A protein and the small-molecule ligand that binds it are described below.
Small molecule (SMILES): CC(=O)N[C@H]1[C@H](O[C@H]2[C@H](O)[C@@H](NC(C)=O)CO[C@@H]2CO)O[C@H](CO)[C@@H](O)[C@@H]1O

Sequence of chain 1.C:
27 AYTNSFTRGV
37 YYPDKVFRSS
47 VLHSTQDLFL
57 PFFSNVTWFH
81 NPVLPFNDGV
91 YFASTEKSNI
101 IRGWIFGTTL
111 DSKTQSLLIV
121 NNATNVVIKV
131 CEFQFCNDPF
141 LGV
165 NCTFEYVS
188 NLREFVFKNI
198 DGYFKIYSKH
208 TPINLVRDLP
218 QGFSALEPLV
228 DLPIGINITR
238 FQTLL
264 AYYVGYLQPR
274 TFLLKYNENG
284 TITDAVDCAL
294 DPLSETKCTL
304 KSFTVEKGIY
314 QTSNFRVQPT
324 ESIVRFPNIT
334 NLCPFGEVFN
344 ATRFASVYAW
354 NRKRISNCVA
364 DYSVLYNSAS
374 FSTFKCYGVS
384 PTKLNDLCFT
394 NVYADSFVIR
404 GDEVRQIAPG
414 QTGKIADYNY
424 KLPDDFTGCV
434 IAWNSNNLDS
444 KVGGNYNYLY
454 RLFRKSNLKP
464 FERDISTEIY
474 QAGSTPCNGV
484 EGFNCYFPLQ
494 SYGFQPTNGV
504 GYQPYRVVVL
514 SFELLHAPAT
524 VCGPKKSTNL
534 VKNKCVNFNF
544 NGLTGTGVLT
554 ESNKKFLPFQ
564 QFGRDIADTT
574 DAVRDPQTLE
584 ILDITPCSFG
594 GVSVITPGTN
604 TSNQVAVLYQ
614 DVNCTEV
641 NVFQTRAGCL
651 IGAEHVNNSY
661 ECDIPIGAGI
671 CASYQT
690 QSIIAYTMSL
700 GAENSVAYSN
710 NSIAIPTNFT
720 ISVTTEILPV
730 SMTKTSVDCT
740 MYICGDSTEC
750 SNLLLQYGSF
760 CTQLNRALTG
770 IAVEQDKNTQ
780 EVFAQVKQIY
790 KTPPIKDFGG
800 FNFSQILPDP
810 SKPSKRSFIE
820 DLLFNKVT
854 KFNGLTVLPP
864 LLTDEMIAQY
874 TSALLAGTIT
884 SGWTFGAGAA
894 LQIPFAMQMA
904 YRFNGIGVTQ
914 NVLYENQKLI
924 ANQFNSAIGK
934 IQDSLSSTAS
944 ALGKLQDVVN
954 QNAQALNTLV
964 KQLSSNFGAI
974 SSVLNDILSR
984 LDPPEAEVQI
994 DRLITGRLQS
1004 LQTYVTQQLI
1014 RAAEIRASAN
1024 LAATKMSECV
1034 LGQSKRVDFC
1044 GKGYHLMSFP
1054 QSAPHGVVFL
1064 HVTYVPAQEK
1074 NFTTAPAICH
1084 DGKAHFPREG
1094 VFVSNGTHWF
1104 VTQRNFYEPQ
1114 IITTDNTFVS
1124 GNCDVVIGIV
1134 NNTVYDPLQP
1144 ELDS

Sequence of chain 1.A:
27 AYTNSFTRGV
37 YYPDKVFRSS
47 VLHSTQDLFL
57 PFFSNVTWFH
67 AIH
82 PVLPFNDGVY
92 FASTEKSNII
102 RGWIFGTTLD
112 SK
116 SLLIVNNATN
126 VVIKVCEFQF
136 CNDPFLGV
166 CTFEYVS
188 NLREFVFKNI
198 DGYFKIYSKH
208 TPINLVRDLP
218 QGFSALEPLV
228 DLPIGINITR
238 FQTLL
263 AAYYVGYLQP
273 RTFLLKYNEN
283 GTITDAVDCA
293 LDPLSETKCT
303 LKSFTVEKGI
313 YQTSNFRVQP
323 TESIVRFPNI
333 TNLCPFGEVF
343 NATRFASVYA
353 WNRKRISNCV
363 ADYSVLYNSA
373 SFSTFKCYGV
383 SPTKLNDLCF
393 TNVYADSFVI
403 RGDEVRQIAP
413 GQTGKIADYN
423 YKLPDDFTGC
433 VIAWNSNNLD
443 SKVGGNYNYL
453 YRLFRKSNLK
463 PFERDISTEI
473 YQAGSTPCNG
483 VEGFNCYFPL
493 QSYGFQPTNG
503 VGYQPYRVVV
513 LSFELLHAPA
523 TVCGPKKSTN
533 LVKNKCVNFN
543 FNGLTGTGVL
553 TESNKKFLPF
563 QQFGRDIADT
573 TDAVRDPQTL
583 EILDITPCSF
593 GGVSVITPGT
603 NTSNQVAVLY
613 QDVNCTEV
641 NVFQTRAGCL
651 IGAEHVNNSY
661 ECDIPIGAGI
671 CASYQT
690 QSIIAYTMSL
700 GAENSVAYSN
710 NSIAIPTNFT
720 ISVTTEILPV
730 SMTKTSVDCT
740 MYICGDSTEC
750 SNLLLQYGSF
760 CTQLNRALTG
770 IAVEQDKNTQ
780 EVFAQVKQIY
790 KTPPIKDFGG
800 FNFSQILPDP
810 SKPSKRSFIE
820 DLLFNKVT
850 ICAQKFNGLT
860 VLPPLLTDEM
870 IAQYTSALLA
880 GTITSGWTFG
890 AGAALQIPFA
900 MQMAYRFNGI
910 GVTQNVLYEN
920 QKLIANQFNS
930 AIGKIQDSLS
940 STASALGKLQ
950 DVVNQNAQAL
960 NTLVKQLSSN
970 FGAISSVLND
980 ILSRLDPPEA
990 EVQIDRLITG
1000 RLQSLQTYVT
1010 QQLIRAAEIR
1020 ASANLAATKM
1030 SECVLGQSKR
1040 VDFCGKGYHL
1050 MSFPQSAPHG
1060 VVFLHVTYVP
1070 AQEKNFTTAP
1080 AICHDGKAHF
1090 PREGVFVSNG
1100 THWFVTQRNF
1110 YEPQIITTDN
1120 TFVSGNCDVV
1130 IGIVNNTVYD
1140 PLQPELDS

Binding-site contacts:
Ligand atom C5 contacts residue ASN234 of chain 1.A at 3.6 Å.
Ligand atom N2 contacts residue ASN234 of chain 1.A at 2.9 Å (h-bond).
Ligand atom C8 contacts residue ASN234 of chain 1.A at 4.2 Å.
Ligand atom O6 contacts residue THR108 of chain 1.A at 3.4 Å.
Ligand atom C3 contacts residue ASN234 of chain 1.A at 3.8 Å.
Ligand atom C6 contacts residue THR108 of chain 1.A at 4.0 Å.
Ligand atom C7 contacts residue GLU465 of chain 1.C at 3.6 Å.
Ligand atom O3 contacts residue SER459 of chain 1.C at 4.1 Å.
Ligand atom C8 contacts residue LYS462 of chain 1.C at 3.5 Å.
Ligand atom C1 contacts residue THR236 of chain 1.A at 4.0 Å.
Ligand atom O6 contacts residue THR236 of chain 1.A at 3.5 Å (h-bond).
Ligand atom O7 contacts residue ARG457 of chain 1.C at 3.3 Å (salt-bridge).
Ligand atom O5 contacts residue THR236 of chain 1.A at 4.0 Å.
Ligand atom O7 contacts residue ASN234 of chain 1.A at 2.5 Å (h-bond).
Ligand atom C6 contacts residue THR236 of chain 1.A at 4.2 Å.
Ligand atom C4 contacts residue ASN234 of chain 1.A at 4.2 Å.
Ligand atom C8 contacts residue THR236 of chain 1.A at 4.0 Å.
Ligand atom C1 contacts residue ASN234 of chain 1.A at 1.4 Å.
Ligand atom C8 contacts residue GLU465 of chain 1.C at 3.2 Å.
Ligand atom C7 contacts residue ARG457 of chain 1.C at 4.2 Å.
Ligand atom C2 contacts residue ASN234 of chain 1.A at 2.5 Å.
Ligand atom O5 contacts residue THR108 of chain 1.A at 4.2 Å.
Ligand atom C7 contacts residue THR236 of chain 1.A at 4.5 Å.
Ligand atom O5 contacts residue ASN234 of chain 1.A at 2.3 Å (h-bond).
Ligand atom O7 contacts residue GLU465 of chain 1.C at 2.7 Å (salt-bridge).
Ligand atom C5 contacts residue THR236 of chain 1.A at 3.6 Å.
Ligand atom C7 contacts residue ASN234 of chain 1.A at 2.9 Å.